Sequence of chain 2.A:
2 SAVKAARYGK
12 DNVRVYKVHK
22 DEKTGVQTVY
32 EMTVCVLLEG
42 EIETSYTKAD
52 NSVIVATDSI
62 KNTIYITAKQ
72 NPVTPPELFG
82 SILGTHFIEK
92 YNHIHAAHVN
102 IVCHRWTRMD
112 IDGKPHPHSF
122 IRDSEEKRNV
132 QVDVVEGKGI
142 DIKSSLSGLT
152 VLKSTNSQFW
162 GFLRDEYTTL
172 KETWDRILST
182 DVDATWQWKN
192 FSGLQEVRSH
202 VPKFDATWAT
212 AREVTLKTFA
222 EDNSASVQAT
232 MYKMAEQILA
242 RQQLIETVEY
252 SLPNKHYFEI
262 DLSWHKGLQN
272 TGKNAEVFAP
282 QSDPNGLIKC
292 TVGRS

Sequence of chain 1.A:
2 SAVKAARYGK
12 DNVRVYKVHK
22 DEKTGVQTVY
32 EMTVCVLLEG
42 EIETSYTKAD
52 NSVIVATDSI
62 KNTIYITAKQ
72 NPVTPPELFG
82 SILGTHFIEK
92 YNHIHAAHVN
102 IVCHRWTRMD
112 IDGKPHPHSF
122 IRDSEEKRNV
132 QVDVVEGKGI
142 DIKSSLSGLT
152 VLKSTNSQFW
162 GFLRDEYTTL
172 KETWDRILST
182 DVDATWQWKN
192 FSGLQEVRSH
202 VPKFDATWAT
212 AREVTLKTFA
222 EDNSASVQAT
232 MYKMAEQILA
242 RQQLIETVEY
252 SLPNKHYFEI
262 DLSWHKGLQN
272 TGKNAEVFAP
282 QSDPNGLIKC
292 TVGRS

Binding-site contacts:
Ligand atom C4 contacts residue PHE160 of chain 1.A at 3.4 Å (hydrophobic).
Ligand atom N3 contacts residue ASN255 of chain 1.A at 3.4 Å (h-bond).
Ligand atom C2 contacts residue ASN255 of chain 1.A at 3.9 Å.
Ligand atom C6 contacts residue PHE160 of chain 1.A at 3.6 Å (hydrophobic).
Ligand atom N9 contacts residue LEU171 of chain 1.A at 4.0 Å.
Ligand atom C4 contacts residue ARG177 of chain 1.A at 3.8 Å.
Ligand atom N8 contacts residue PHE160 of chain 1.A at 3.7 Å.
Ligand atom N1 contacts residue PHE160 of chain 1.A at 3.6 Å.
Ligand atom N7 contacts residue PHE160 of chain 1.A at 3.7 Å.
Ligand atom N8 contacts residue LEU171 of chain 1.A at 3.8 Å.
Ligand atom O6 contacts residue GLN229 of chain 1.A at 2.9 Å (h-bond).
Ligand atom N9 contacts residue ARG177 of chain 1.A at 4.0 Å.
Ligand atom O6 contacts residue TYR9 of chain 2.A at 3.8 Å.
Ligand atom O2 contacts residue VAL228 of chain 1.A at 2.9 Å (h-bond).
Ligand atom N8 contacts residue ALA57 of chain 2.A at 3.8 Å.
Ligand atom O6 contacts residue ILE55 of chain 2.A at 3.5 Å.
Ligand atom C4 contacts residue ASN255 of chain 1.A at 3.9 Å.
Ligand atom O2 contacts residue SER227 of chain 1.A at 3.6 Å.
Ligand atom O6 contacts residue PHE160 of chain 1.A at 4.1 Å.
Ligand atom C2 contacts residue GLN229 of chain 1.A at 3.8 Å.
Ligand atom N3 contacts residue PHE160 of chain 1.A at 3.7 Å.
Ligand atom N1 contacts residue GLN229 of chain 1.A at 2.9 Å (h-bond).
Ligand atom C2 contacts residue VAL228 of chain 1.A at 4.0 Å (hydrophobic).
Ligand atom C5 contacts residue PHE160 of chain 1.A at 3.4 Å (hydrophobic).
Ligand atom C5 contacts residue THR58 of chain 2.A at 4.0 Å.
Ligand atom N7 contacts residue THR58 of chain 2.A at 2.8 Å (h-bond).
Ligand atom O2 contacts residue GLN229 of chain 1.A at 3.8 Å.
Ligand atom O2 contacts residue ARG177 of chain 1.A at 2.8 Å (salt-bridge).
Ligand atom C2 contacts residue ARG177 of chain 1.A at 3.5 Å.
Ligand atom C6 contacts residue GLN229 of chain 1.A at 3.6 Å.
Ligand atom N7 contacts residue ALA57 of chain 2.A at 3.6 Å.
Ligand atom N8 contacts residue ASP59 of chain 2.A at 3.9 Å.
Ligand atom O2 contacts residue ASN255 of chain 1.A at 4.1 Å.
Ligand atom O6 contacts residue THR58 of chain 2.A at 3.8 Å.
Ligand atom N8 contacts residue THR58 of chain 2.A at 3.3 Å (h-bond).
Ligand atom N9 contacts residue THR58 of chain 2.A at 4.0 Å.
Ligand atom N9 contacts residue PHE160 of chain 1.A at 3.5 Å.
Ligand atom O2 contacts residue PHE160 of chain 1.A at 3.9 Å.
Ligand atom N3 contacts residue ARG177 of chain 1.A at 3.0 Å (salt-bridge).
Ligand atom C2 contacts residue PHE160 of chain 1.A at 3.6 Å (hydrophobic).

The protein below binds the small molecule below.
Small molecule (SMILES): O=c1[nH]c(=O)c2nn[nH]c2[nH]1